Sequence of chain 1.J:
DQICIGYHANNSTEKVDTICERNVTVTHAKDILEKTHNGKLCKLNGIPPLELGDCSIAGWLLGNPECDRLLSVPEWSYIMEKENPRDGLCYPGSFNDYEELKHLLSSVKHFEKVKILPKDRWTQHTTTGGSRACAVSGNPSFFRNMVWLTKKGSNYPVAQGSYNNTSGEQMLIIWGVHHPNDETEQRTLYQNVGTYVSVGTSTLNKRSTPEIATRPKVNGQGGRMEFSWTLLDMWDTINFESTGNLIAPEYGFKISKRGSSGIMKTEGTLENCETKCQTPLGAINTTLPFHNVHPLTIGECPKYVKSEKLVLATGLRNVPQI

The protein below binds the small molecule below.
Small molecule (SMILES): CC(=O)N[C@@H]1[C@@H](O)[C@H](O)[C@@H](CO)O[C@H]1O

Binding-site contacts:
Ligand atom C1 contacts residue GLN15 of chain 1.K at 4.2 Å.
Ligand atom N2 contacts residue ASN26 of chain 1.J at 2.9 Å (h-bond).
Ligand atom C3 contacts residue ASN26 of chain 1.J at 3.8 Å.
Ligand atom O5 contacts residue ASN26 of chain 1.J at 2.4 Å (h-bond).
Ligand atom C1 contacts residue ASN26 of chain 1.J at 1.4 Å.
Ligand atom C8 contacts residue ASN26 of chain 1.J at 4.5 Å.
Ligand atom O7 contacts residue ASN26 of chain 1.J at 3.5 Å (h-bond).
Ligand atom C5 contacts residue ASN26 of chain 1.J at 3.7 Å.
Ligand atom C7 contacts residue ASN26 of chain 1.J at 3.4 Å.
Ligand atom C2 contacts residue ASN26 of chain 1.J at 2.5 Å.
Ligand atom C8 contacts residue GLN15 of chain 1.K at 3.5 Å.
Ligand atom C4 contacts residue ASN26 of chain 1.J at 4.2 Å.
Ligand atom C3 contacts residue GLN15 of chain 1.K at 4.5 Å.
Ligand atom C7 contacts residue GLN15 of chain 1.K at 3.8 Å.
Ligand atom C8 contacts residue ASN25 of chain 1.J at 4.3 Å.
Ligand atom C2 contacts residue GLN15 of chain 1.K at 4.1 Å.
Ligand atom N2 contacts residue GLN15 of chain 1.K at 3.1 Å (h-bond).

Sequence of chain 1.K:
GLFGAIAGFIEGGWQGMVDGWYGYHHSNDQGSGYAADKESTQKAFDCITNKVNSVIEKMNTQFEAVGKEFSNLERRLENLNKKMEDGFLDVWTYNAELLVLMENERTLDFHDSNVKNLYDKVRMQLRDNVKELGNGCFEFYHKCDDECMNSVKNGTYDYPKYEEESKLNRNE